This protein binds this small molecule.
Small molecule (SMILES): CC(C)[C@H](NC(=O)[C@H](CCCN=C(N)N)NC(=O)[C@@H](N)CCC(=O)O)C(=O)N[C@H](C=O)CCCCN

Sequence of chain 49.B:
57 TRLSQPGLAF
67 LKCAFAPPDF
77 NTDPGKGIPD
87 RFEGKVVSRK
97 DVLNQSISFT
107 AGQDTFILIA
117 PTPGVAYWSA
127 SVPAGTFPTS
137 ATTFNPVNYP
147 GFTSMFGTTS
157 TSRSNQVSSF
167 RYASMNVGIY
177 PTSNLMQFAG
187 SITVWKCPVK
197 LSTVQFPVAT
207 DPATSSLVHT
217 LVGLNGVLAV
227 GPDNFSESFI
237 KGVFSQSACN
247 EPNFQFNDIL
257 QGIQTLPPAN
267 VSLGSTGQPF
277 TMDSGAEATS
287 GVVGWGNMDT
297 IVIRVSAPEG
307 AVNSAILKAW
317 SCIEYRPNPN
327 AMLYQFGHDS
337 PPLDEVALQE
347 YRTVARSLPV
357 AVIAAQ

Binding-site contacts:
Ligand atom CG2 contacts residue PHE76 of chain 49.B at 3.8 Å (hydrophobic).